Binding-site contacts:
Ligand atom OAD contacts residue SER158 of chain 1.B at 3.5 Å (h-bond).
Ligand atom CAN contacts residue THR183 of chain 1.B at 3.0 Å.
Ligand atom OAD contacts residue ARG77 of chain 1.B at 2.8 Å (salt-bridge).
Ligand atom OAD contacts residue ARG73 of chain 1.B at 3.9 Å.
Ligand atom OAP contacts residue TYR231 of chain 1.B at 3.6 Å.
Ligand atom OAE contacts residue TYR159 of chain 1.B at 3.6 Å.
Ligand atom CAK contacts residue TYR231 of chain 1.B at 3.6 Å (hydrophobic).
Ligand atom OAB contacts residue SER158 of chain 1.B at 2.8 Å (h-bond).
Ligand atom CAT contacts residue TYR231 of chain 1.B at 3.8 Å (hydrophobic).
Ligand atom CAL contacts residue SER160 of chain 1.B at 3.1 Å.
Ligand atom CAY contacts residue ALA181 of chain 1.B at 3.4 Å (hydrophobic).
Ligand atom CAH contacts residue ASP203 of chain 1.B at 3.6 Å.
Ligand atom NAA contacts residue LYS398 of chain 1.B at 3.1 Å (salt-bridge).
Ligand atom OAC contacts residue ALA181 of chain 1.B at 3.4 Å (h-bond).
Ligand atom NAA contacts residue ALA181 of chain 1.B at 2.5 Å (h-bond).
Ligand atom CAG contacts residue TYR231 of chain 1.B at 3.7 Å (hydrophobic).
Ligand atom CAR contacts residue ALA181 of chain 1.B at 3.4 Å (hydrophobic).
Ligand atom CAR contacts residue THR183 of chain 1.B at 3.7 Å.
Ligand atom OAC contacts residue SER160 of chain 1.B at 2.5 Å (h-bond).
Ligand atom CAQ contacts residue SER158 of chain 1.B at 3.2 Å.
Ligand atom OAE contacts residue SER160 of chain 1.B at 3.1 Å (h-bond).
Ligand atom CAL contacts residue THR183 of chain 1.B at 3.7 Å.
Ligand atom CAH contacts residue SER184 of chain 1.B at 3.8 Å.
Ligand atom CAR contacts residue SER160 of chain 1.B at 3.2 Å.
Ligand atom OAC contacts residue THR183 of chain 1.B at 2.7 Å (h-bond).
Ligand atom CAG contacts residue ARG286 of chain 1.B at 3.7 Å.
Ligand atom NAA contacts residue THR183 of chain 1.B at 2.8 Å (h-bond).
Ligand atom CAL contacts residue ASP203 of chain 1.B at 3.4 Å.
Ligand atom CAS contacts residue TYR231 of chain 1.B at 3.6 Å (hydrophobic).
Ligand atom CAK contacts residue ARG286 of chain 1.B at 3.6 Å.
Ligand atom CAH contacts residue SER160 of chain 1.B at 3.1 Å.
Ligand atom OAC contacts residue SER182 of chain 1.B at 3.2 Å.
Ligand atom CAX contacts residue ALA181 of chain 1.B at 3.3 Å (hydrophobic).
Ligand atom OAD contacts residue ALA181 of chain 1.B at 3.6 Å.
Ligand atom CAZ contacts residue ALA181 of chain 1.B at 3.9 Å (hydrophobic).
Ligand atom OAB contacts residue ARG73 of chain 1.B at 3.9 Å.
Ligand atom CAJ contacts residue TYR231 of chain 1.B at 3.3 Å (hydrophobic).
Ligand atom CAX contacts residue LYS398 of chain 1.B at 3.4 Å.
Ligand atom CAO contacts residue LYS398 of chain 1.B at 3.7 Å.
Ligand atom CAY contacts residue THR183 of chain 1.B at 3.3 Å.

A small-molecule ligand and the protein it binds are described below.
Small molecule (SMILES): N[C@](CC1c2ccccc2Oc2ccccc21)(C(=O)O)[C@H]1C[C@@H]1C(=O)O

Sequence of chain 1.B:
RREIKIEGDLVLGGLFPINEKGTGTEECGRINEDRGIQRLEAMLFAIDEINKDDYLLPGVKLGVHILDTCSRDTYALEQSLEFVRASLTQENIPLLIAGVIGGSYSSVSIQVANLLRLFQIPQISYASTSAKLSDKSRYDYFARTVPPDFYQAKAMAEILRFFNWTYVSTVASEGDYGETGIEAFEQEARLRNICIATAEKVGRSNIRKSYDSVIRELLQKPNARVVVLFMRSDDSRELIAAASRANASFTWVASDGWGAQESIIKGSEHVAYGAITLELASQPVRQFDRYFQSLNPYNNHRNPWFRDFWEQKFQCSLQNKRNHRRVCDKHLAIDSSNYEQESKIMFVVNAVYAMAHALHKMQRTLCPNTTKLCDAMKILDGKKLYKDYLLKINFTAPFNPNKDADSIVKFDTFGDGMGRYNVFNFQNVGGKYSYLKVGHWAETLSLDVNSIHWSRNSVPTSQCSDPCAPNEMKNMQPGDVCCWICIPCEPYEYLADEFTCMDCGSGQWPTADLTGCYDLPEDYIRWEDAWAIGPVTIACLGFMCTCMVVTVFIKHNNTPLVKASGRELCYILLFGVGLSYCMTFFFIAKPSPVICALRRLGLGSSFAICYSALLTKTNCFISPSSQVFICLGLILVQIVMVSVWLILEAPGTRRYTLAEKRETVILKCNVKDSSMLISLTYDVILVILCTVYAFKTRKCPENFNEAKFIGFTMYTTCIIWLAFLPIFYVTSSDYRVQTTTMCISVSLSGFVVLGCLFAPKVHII